Sequence of chain 1.D:
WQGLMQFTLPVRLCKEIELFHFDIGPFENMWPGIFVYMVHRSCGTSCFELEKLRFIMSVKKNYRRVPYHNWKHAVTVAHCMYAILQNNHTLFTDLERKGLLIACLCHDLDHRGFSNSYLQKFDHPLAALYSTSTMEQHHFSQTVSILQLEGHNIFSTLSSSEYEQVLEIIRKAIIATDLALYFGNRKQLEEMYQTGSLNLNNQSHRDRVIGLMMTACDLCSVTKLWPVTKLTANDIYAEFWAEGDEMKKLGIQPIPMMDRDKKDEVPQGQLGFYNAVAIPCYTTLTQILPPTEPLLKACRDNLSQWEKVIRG

This small molecule binds to this protein.
Small molecule (SMILES): Cc1nn(-c2ccc(Cl)cc2)c2sc(C(=O)N3CCCCC3)cc12

Binding-site contacts:
Ligand atom C19 contacts residue PHE283 of chain 1.D at 3.9 Å (hydrophobic).
Ligand atom CL18 contacts residue VAL232 of chain 1.D at 4.0 Å.
Ligand atom CL18 contacts residue ILE246 of chain 1.D at 3.6 Å.
Ligand atom CL18 contacts residue TYR78 of chain 1.D at 3.7 Å.
Ligand atom N4 contacts residue PHE250 of chain 1.D at 3.9 Å.
Ligand atom C8 contacts residue PHE283 of chain 1.D at 3.7 Å (hydrophobic).
Ligand atom C16 contacts residue LEU229 of chain 1.D at 3.7 Å (hydrophobic).
Ligand atom C19 contacts residue TYR247 of chain 1.D at 3.8 Å (hydrophobic).
Ligand atom C9 contacts residue LEU189 of chain 1.D at 4.0 Å (hydrophobic).
Ligand atom C17 contacts residue VAL232 of chain 1.D at 3.8 Å (hydrophobic).
Ligand atom CL18 contacts residue LEU229 of chain 1.D at 3.5 Å.
Ligand atom N4 contacts residue PHE283 of chain 1.D at 3.7 Å.
Ligand atom C24 contacts residue PHE193 of chain 1.D at 3.6 Å (hydrophobic).
Ligand atom C2 contacts residue MET267 of chain 1.D at 3.5 Å (hydrophobic).
Ligand atom C19 contacts residue GLY279 of chain 1.D at 3.9 Å.
Ligand atom C7 contacts residue MET267 of chain 1.D at 3.2 Å (hydrophobic).
Ligand atom CL18 contacts residue SER231 of chain 1.D at 3.5 Å.
Ligand atom C16 contacts residue ILE246 of chain 1.D at 4.0 Å (hydrophobic).
Ligand atom C19 contacts residue MET267 of chain 1.D at 3.3 Å (hydrophobic).
Ligand atom C7 contacts residue PHE283 of chain 1.D at 3.9 Å (hydrophobic).
Ligand atom C8 contacts residue PHE250 of chain 1.D at 4.0 Å (hydrophobic).
Ligand atom C17 contacts residue ILE246 of chain 1.D at 3.3 Å (hydrophobic).
Ligand atom N3 contacts residue PHE250 of chain 1.D at 3.9 Å.
Ligand atom C2 contacts residue PHE283 of chain 1.D at 3.4 Å (hydrophobic).
Ligand atom C13 contacts residue PHE283 of chain 1.D at 3.8 Å (hydrophobic).
Ligand atom C8 contacts residue GLN280 of chain 1.D at 4.0 Å.
Ligand atom C13 contacts residue ILE246 of chain 1.D at 3.9 Å (hydrophobic).
Ligand atom S5 contacts residue PHE283 of chain 1.D at 3.7 Å.
Ligand atom C1 contacts residue PHE250 of chain 1.D at 3.7 Å (hydrophobic).
Ligand atom C15 contacts residue ILE246 of chain 1.D at 3.4 Å (hydrophobic).
Ligand atom C14 contacts residue PHE283 of chain 1.D at 3.8 Å (hydrophobic).
Ligand atom N4 contacts residue GLN280 of chain 1.D at 3.3 Å (h-bond).
Ligand atom C22 contacts residue PHE193 of chain 1.D at 3.7 Å (hydrophobic).
Ligand atom C8 contacts residue MET267 of chain 1.D at 3.6 Å (hydrophobic).
Ligand atom C2 contacts residue PHE250 of chain 1.D at 4.0 Å (hydrophobic).
Ligand atom C23 contacts residue PHE193 of chain 1.D at 3.8 Å (hydrophobic).
Ligand atom C11 contacts residue PHE283 of chain 1.D at 3.8 Å (hydrophobic).
Ligand atom S5 contacts residue LEU189 of chain 1.D at 4.0 Å.
Ligand atom C1 contacts residue PHE283 of chain 1.D at 3.4 Å (hydrophobic).
Ligand atom N3 contacts residue PHE283 of chain 1.D at 3.9 Å.